A small-molecule ligand and the protein it binds are described below.
Small molecule (SMILES): OC[C@H]1O[C@H](O[C@H]2[C@H](O)[C@@H](O)[C@@H](O)O[C@@H]2CO)[C@H](O)[C@@H](O)[C@@H]1O

Binding-site contacts:
Ligand atom O2 contacts residue TRP234 of chain 1.A at 3.8 Å.
Ligand atom O2 contacts residue LYS19 of chain 1.A at 3.0 Å (salt-bridge).
Ligand atom C6 contacts residue TYR159 of chain 1.A at 3.8 Å (hydrophobic).
Ligand atom O2 contacts residue ALA67 of chain 1.A at 3.5 Å.
Ligand atom C6 contacts residue ARG348 of chain 1.A at 3.6 Å.
Ligand atom C1 contacts residue LYS19 of chain 1.A at 3.7 Å.
Ligand atom O5 contacts residue TYR159 of chain 1.A at 3.3 Å.
Ligand atom O4 contacts residue ARG70 of chain 1.A at 2.6 Å (salt-bridge).
Ligand atom C1 contacts residue TRP234 of chain 1.A at 3.7 Å (hydrophobic).
Ligand atom C3 contacts residue ASP69 of chain 1.A at 3.7 Å.
Ligand atom O6 contacts residue TYR159 of chain 1.A at 3.2 Å (h-bond).
Ligand atom O3 contacts residue ASP69 of chain 1.A at 2.9 Å (salt-bridge).
Ligand atom O3 contacts residue TRP344 of chain 1.A at 3.7 Å.
Ligand atom O2 contacts residue ASP69 of chain 1.A at 2.8 Å (salt-bridge).
Ligand atom C6 contacts residue TRP344 of chain 1.A at 3.5 Å (hydrophobic).
Ligand atom C2 contacts residue GLU115 of chain 1.A at 3.7 Å.
Ligand atom C4 contacts residue TYR159 of chain 1.A at 3.9 Å (hydrophobic).
Ligand atom O1 contacts residue ASN16 of chain 1.A at 3.6 Å.
Ligand atom C4 contacts residue TRP344 of chain 1.A at 3.7 Å (hydrophobic).
Ligand atom O6 contacts residue PHE160 of chain 1.A at 3.5 Å.
Ligand atom O4 contacts residue ARG348 of chain 1.A at 3.6 Å (salt-bridge).
Ligand atom O3 contacts residue ALA67 of chain 1.A at 3.7 Å.
Ligand atom C2 contacts residue TRP234 of chain 1.A at 3.7 Å (hydrophobic).
Ligand atom C1 contacts residue TYR159 of chain 1.A at 3.6 Å (hydrophobic).
Ligand atom O1 contacts residue ASP18 of chain 1.A at 2.6 Å (salt-bridge).
Ligand atom C6 contacts residue GLU157 of chain 1.A at 3.4 Å.
Ligand atom C3 contacts residue TRP66 of chain 1.A at 3.6 Å (hydrophobic).
Ligand atom C2 contacts residue ASP69 of chain 1.A at 3.5 Å.
Ligand atom O2 contacts residue TRP66 of chain 1.A at 3.4 Å (h-bond).
Ligand atom O2 contacts residue GLU115 of chain 1.A at 2.9 Å (salt-bridge).
Ligand atom O3 contacts residue ARG70 of chain 1.A at 2.8 Å (salt-bridge).
Ligand atom O1 contacts residue LYS19 of chain 1.A at 3.1 Å (salt-bridge).
Ligand atom C2 contacts residue MET334 of chain 1.A at 3.9 Å (hydrophobic).
Ligand atom O3 contacts residue GLU115 of chain 1.A at 3.7 Å.
Ligand atom O6 contacts residue GLU157 of chain 1.A at 2.7 Å (salt-bridge).
Ligand atom O2 contacts residue MET334 of chain 1.A at 3.8 Å.
Ligand atom O6 contacts residue PRO158 of chain 1.A at 3.3 Å.
Ligand atom O3 contacts residue TRP66 of chain 1.A at 3.2 Å (h-bond).
Ligand atom C4 contacts residue ARG70 of chain 1.A at 3.7 Å.
Ligand atom C1 contacts residue ASP18 of chain 1.A at 3.3 Å.

Sequence of chain 1.A:
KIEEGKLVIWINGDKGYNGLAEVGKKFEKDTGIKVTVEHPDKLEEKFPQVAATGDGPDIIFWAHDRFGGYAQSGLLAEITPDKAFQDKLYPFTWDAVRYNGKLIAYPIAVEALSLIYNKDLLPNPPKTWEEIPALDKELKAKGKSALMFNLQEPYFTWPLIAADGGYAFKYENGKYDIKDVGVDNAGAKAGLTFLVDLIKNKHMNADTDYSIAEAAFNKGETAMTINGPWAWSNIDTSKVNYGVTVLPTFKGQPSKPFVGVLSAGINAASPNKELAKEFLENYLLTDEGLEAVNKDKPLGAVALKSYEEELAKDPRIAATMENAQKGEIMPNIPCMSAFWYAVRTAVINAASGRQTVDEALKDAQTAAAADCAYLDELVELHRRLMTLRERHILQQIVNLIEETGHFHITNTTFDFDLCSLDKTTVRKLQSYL